Sequence of chain 1.B:
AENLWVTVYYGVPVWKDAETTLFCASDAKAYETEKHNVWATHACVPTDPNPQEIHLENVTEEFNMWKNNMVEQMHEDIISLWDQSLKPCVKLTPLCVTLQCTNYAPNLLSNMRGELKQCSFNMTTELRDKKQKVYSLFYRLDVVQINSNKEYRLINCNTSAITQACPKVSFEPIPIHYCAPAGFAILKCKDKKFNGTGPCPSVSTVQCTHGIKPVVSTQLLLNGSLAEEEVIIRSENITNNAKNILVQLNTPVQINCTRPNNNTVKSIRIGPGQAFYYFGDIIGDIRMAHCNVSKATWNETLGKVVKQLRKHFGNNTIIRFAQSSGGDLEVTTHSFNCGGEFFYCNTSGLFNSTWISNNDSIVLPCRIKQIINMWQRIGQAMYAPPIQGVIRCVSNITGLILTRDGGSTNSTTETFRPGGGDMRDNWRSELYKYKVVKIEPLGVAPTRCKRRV

Binding-site contacts:
Ligand atom C6 contacts residue ARG412 of chain 1.B at 4.3 Å.
Ligand atom O7 contacts residue ASN301 of chain 1.B at 4.5 Å.
Ligand atom C3 contacts residue ASN265 of chain 1.B at 3.8 Å.
Ligand atom O5 contacts residue ARG412 of chain 1.B at 4.1 Å.
Ligand atom O7 contacts residue ASN265 of chain 1.B at 3.1 Å (h-bond).
Ligand atom C5 contacts residue ASN265 of chain 1.B at 3.7 Å.
Ligand atom C8 contacts residue SER303 of chain 1.B at 3.9 Å.
Ligand atom C4 contacts residue ASN265 of chain 1.B at 4.2 Å.
Ligand atom C2 contacts residue ASN265 of chain 1.B at 2.5 Å.
Ligand atom O5 contacts residue ASN265 of chain 1.B at 2.4 Å (h-bond).
Ligand atom N2 contacts residue ASN265 of chain 1.B at 2.9 Å (h-bond).
Ligand atom C8 contacts residue VAL302 of chain 1.B at 4.2 Å (hydrophobic).
Ligand atom C8 contacts residue ASN265 of chain 1.B at 4.4 Å.
Ligand atom C1 contacts residue ASN265 of chain 1.B at 1.4 Å.
Ligand atom C7 contacts residue ASN265 of chain 1.B at 3.2 Å.

This small molecule binds to this protein.
Small molecule (SMILES): CC(=O)N[C@@H]1[C@@H](O)[C@H](O)[C@@H](CO)O[C@H]1O